Sequence of chain 1.B:
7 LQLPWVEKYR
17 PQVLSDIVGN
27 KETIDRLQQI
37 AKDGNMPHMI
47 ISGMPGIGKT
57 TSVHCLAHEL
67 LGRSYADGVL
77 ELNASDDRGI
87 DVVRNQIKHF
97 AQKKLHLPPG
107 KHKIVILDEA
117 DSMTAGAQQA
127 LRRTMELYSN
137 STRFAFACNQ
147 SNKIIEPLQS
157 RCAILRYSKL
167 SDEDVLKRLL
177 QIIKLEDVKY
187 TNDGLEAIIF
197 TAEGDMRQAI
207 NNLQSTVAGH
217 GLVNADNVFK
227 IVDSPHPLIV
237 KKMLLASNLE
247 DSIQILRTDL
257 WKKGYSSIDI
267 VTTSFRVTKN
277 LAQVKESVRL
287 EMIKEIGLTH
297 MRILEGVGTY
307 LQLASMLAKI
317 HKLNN

A protein and the small-molecule ligand that binds it are described below.
Small molecule (SMILES): Nc1ncnc2c1ncn2[C@@H]1O[C@H](COP(=O)(O)OP(=O)(O)OP(O)(O)=S)[C@@H](O)[C@H]1O

Binding-site contacts:
Ligand atom N7 contacts residue ILE53 of chain 1.B at 3.1 Å.
Ligand atom N7 contacts residue GLY54 of chain 1.B at 3.1 Å (h-bond).
Ligand atom O3G contacts residue LYS55 of chain 1.B at 2.6 Å (salt-bridge).
Ligand atom O5' contacts residue THR57 of chain 1.B at 3.5 Å (h-bond).
Ligand atom O2G contacts residue MG1 of chain 1.N at 2.1 Å.
Ligand atom O1B contacts residue GLY52 of chain 1.B at 3.6 Å (h-bond).
Ligand atom S1G contacts residue PRO51 of chain 1.B at 3.6 Å.
Ligand atom O1B contacts residue GLY54 of chain 1.B at 3.3 Å (h-bond).
Ligand atom O2B contacts residue MG1 of chain 1.N at 2.1 Å.
Ligand atom O1A contacts residue LYS55 of chain 1.B at 3.3 Å (salt-bridge).
Ligand atom O3B contacts residue GLY52 of chain 1.B at 2.9 Å (h-bond).
Ligand atom S1G contacts residue ARG203 of chain 1.B at 3.5 Å (salt-bridge).
Ligand atom PG contacts residue MG1 of chain 1.N at 3.3 Å.
Ligand atom PA contacts residue THR57 of chain 1.B at 3.4 Å.
Ligand atom O2A contacts residue ARG16 of chain 1.B at 3.3 Å (salt-bridge).
Ligand atom O2' contacts residue VAL12 of chain 1.B at 3.0 Å (h-bond).
Ligand atom N6 contacts residue VAL24 of chain 1.B at 3.0 Å (h-bond).
Ligand atom O3A contacts residue ARG203 of chain 1.B at 3.6 Å (salt-bridge).
Ligand atom O1A contacts residue GLY54 of chain 1.B at 3.1 Å.
Ligand atom O3' contacts residue ARG16 of chain 1.B at 3.1 Å.
Ligand atom O3' contacts residue VAL12 of chain 1.B at 3.2 Å (h-bond).
Ligand atom O1B contacts residue LYS55 of chain 1.B at 2.7 Å (salt-bridge).
Ligand atom N7 contacts residue GLY52 of chain 1.B at 3.6 Å (h-bond).
Ligand atom O2A contacts residue ARG203 of chain 1.B at 3.4 Å (salt-bridge).
Ligand atom O1B contacts residue ILE53 of chain 1.B at 3.3 Å (h-bond).
Ligand atom O1A contacts residue THR56 of chain 1.B at 3.5 Å (h-bond).
Ligand atom O2G contacts residue ARG131 of chain 1.C at 3.1 Å (salt-bridge).
Ligand atom N6 contacts residue ILE23 of chain 1.B at 3.4 Å.
Ligand atom N6 contacts residue ILE53 of chain 1.B at 3.2 Å (h-bond).
Ligand atom S1G contacts residue ARG160 of chain 1.C at 3.2 Å (salt-bridge).
Ligand atom N1 contacts residue VAL24 of chain 1.B at 3.4 Å (h-bond).
Ligand atom O3B contacts residue MG1 of chain 1.N at 3.5 Å.
Ligand atom PB contacts residue MG1 of chain 1.N at 3.4 Å.
Ligand atom C8 contacts residue GLY52 of chain 1.B at 3.4 Å.
Ligand atom O3B contacts residue ARG203 of chain 1.B at 3.2 Å (salt-bridge).
Ligand atom O3A contacts residue GLY52 of chain 1.B at 3.4 Å.
Ligand atom O2G contacts residue ARG160 of chain 1.C at 3.0 Å (salt-bridge).
Ligand atom O1A contacts residue THR57 of chain 1.B at 2.5 Å (h-bond).
Ligand atom O2B contacts residue THR56 of chain 1.B at 3.1 Å (h-bond).
Ligand atom O3G contacts residue ASN145 of chain 1.B at 2.9 Å (h-bond).

Sequence of chain 1.C:
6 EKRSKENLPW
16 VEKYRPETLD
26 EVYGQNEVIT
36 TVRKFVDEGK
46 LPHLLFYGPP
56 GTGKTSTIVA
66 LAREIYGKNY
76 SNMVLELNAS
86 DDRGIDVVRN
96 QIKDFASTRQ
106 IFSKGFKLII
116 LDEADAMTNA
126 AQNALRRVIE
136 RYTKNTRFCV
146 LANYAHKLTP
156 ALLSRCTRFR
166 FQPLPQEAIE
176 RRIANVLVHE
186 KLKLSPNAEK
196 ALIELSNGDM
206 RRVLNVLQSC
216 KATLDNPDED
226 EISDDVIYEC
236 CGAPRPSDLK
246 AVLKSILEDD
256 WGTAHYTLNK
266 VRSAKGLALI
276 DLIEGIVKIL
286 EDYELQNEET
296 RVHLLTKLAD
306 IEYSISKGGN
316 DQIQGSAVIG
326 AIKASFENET